Sequence of chain 1.K:
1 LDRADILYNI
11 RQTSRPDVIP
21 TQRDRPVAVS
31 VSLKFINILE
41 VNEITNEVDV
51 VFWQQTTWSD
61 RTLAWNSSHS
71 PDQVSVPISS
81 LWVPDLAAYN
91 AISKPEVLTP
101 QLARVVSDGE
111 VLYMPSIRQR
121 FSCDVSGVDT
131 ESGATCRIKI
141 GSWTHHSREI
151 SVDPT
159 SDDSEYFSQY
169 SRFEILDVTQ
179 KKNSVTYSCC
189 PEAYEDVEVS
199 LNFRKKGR

The small molecule below binds the protein below.
Small molecule (SMILES): CCOc1cncc(N2CCCNCC2)c1

Binding-site contacts:
Ligand atom C5 contacts residue TRP143 of chain 1.O at 3.4 Å (hydrophobic).
Ligand atom N2 contacts residue MET114 of chain 1.K at 3.3 Å.
Ligand atom C5 contacts residue MET114 of chain 1.K at 3.9 Å (hydrophobic).
Ligand atom C2 contacts residue TRP143 of chain 1.O at 3.6 Å (hydrophobic).
Ligand atom C10 contacts residue TRP143 of chain 1.O at 3.5 Å (hydrophobic).
Ligand atom N3 contacts residue TRP143 of chain 1.O at 4.0 Å.
Ligand atom C9 contacts residue TRP143 of chain 1.O at 3.3 Å (hydrophobic).
Ligand atom C2 contacts residue TYR185 of chain 1.O at 3.5 Å (hydrophobic).
Ligand atom C2 contacts residue TYR192 of chain 1.O at 3.6 Å (hydrophobic).
Ligand atom C8 contacts residue TRP143 of chain 1.O at 3.7 Å (hydrophobic).
Ligand atom C11 contacts residue LEU112 of chain 1.K at 3.6 Å (hydrophobic).
Ligand atom N2 contacts residue TRP143 of chain 1.O at 3.4 Å (h-bond).
Ligand atom C11 contacts residue TYR192 of chain 1.O at 3.4 Å (hydrophobic).
Ligand atom C12 contacts residue ARG104 of chain 1.K at 3.7 Å.
Ligand atom C3 contacts residue TYR185 of chain 1.O at 4.0 Å (hydrophobic).
Ligand atom C3 contacts residue TYR192 of chain 1.O at 3.6 Å (hydrophobic).
Ligand atom C6 contacts residue LEU112 of chain 1.K at 4.0 Å (hydrophobic).
Ligand atom C10 contacts residue MET114 of chain 1.K at 3.8 Å (hydrophobic).
Ligand atom N3 contacts residue MET114 of chain 1.K at 4.0 Å.
Ligand atom C6 contacts residue THR144 of chain 1.O at 3.7 Å.
Ligand atom C1 contacts residue TYR89 of chain 1.O at 3.4 Å (hydrophobic).
Ligand atom N1 contacts residue SER142 of chain 1.O at 4.0 Å.
Ligand atom C4 contacts residue MET114 of chain 1.K at 3.6 Å (hydrophobic).
Ligand atom O1 contacts residue ARG104 of chain 1.K at 3.6 Å.
Ligand atom C5 contacts residue TRP53 of chain 1.K at 4.1 Å (hydrophobic).
Ligand atom C12 contacts residue LEU112 of chain 1.K at 3.9 Å (hydrophobic).
Ligand atom C7 contacts residue LEU112 of chain 1.K at 3.7 Å (hydrophobic).
Ligand atom C1 contacts residue TRP143 of chain 1.O at 3.7 Å (hydrophobic).
Ligand atom C8 contacts residue MET114 of chain 1.K at 4.1 Å (hydrophobic).
Ligand atom C4 contacts residue CYS188 of chain 1.O at 4.0 Å (hydrophobic).
Ligand atom C1 contacts residue TRP53 of chain 1.K at 3.6 Å (hydrophobic).
Ligand atom N1 contacts residue TYR89 of chain 1.O at 2.7 Å (h-bond).
Ligand atom C9 contacts residue MET114 of chain 1.K at 3.5 Å (hydrophobic).
Ligand atom C12 contacts residue TYR192 of chain 1.O at 3.9 Å (hydrophobic).
Ligand atom C11 contacts residue CYS188 of chain 1.O at 3.8 Å (hydrophobic).
Ligand atom N3 contacts residue THR144 of chain 1.O at 3.6 Å.
Ligand atom C3 contacts residue TRP143 of chain 1.O at 3.7 Å (hydrophobic).
Ligand atom N1 contacts residue TRP143 of chain 1.O at 2.9 Å (h-bond).
Ligand atom O1 contacts residue LEU112 of chain 1.K at 3.6 Å.
Ligand atom C2 contacts residue TYR89 of chain 1.O at 3.5 Å (hydrophobic).

Sequence of chain 1.O:
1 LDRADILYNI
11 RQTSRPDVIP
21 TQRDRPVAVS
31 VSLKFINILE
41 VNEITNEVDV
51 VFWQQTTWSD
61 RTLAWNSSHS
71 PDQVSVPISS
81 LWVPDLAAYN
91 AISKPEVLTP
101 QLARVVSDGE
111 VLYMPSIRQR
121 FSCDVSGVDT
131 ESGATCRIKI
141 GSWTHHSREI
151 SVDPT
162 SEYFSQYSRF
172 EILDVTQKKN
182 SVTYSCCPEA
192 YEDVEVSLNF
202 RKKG